The small molecule below binds the protein below.
Small molecule (SMILES): CC(=O)N[C@@H]1[C@@H](O)[C@H](O)[C@@H](CO)O[C@H]1O

Sequence of chain 1.A:
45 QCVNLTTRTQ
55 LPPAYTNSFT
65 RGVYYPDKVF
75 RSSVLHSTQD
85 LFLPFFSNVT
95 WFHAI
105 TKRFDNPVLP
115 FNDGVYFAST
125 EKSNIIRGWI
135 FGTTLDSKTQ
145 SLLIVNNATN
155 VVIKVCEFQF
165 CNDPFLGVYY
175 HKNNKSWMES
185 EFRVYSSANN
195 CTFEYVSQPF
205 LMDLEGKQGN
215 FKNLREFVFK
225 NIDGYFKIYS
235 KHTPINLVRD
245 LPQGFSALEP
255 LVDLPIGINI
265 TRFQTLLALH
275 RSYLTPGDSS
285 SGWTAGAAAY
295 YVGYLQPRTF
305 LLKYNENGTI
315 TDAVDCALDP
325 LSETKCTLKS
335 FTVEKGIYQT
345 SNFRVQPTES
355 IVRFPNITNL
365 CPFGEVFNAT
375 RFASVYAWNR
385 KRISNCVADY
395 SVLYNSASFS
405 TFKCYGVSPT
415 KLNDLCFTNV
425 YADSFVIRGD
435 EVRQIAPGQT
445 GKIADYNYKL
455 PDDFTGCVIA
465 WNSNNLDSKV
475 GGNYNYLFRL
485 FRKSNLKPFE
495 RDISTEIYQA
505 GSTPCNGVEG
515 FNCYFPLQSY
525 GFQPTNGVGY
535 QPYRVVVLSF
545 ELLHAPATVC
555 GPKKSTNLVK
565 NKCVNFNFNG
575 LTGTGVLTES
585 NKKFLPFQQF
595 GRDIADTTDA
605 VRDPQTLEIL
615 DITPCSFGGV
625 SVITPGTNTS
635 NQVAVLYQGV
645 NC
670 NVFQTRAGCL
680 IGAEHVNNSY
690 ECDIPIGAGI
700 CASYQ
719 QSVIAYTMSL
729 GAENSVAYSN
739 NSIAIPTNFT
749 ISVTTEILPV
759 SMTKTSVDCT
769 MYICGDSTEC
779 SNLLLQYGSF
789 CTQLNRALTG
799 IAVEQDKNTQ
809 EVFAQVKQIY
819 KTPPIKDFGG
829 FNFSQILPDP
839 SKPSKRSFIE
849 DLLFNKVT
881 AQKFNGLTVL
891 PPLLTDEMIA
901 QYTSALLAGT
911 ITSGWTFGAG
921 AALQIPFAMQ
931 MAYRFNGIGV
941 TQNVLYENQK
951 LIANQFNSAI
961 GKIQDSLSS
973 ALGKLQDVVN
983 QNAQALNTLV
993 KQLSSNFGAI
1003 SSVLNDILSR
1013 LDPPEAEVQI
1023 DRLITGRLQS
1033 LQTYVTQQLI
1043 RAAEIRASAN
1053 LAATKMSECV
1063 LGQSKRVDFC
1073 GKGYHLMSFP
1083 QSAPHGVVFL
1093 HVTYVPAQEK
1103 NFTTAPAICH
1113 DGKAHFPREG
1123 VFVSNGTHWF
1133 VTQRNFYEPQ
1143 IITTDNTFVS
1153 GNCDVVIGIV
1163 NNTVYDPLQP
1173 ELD

Binding-site contacts:
Ligand atom C3 contacts residue ASN92 of chain 1.A at 3.8 Å.
Ligand atom O6 contacts residue TYR59 of chain 1.A at 4.0 Å.
Ligand atom C4 contacts residue ASN92 of chain 1.A at 4.2 Å.
Ligand atom O5 contacts residue TYR59 of chain 1.A at 4.0 Å.
Ligand atom C1 contacts residue ASN92 of chain 1.A at 1.4 Å.
Ligand atom C5 contacts residue TYR59 of chain 1.A at 4.2 Å (hydrophobic).
Ligand atom C2 contacts residue ASN92 of chain 1.A at 2.5 Å.
Ligand atom O5 contacts residue ASN92 of chain 1.A at 2.4 Å (h-bond).
Ligand atom C8 contacts residue ASN61 of chain 1.A at 4.3 Å.
Ligand atom C5 contacts residue ASN92 of chain 1.A at 3.7 Å.
Ligand atom N2 contacts residue ASN92 of chain 1.A at 2.9 Å (h-bond).
Ligand atom C1 contacts residue TYR59 of chain 1.A at 3.5 Å (hydrophobic).
Ligand atom C7 contacts residue ASN92 of chain 1.A at 4.0 Å.